Binding-site contacts:
Ligand atom C7 contacts residue GLU92 of chain 1.A at 4.2 Å.
Ligand atom C5 contacts residue ASN93 of chain 1.A at 3.5 Å.
Ligand atom C1 contacts residue ASN93 of chain 1.A at 1.4 Å.
Ligand atom C8 contacts residue GLU92 of chain 1.A at 3.8 Å.
Ligand atom O5 contacts residue ASN93 of chain 1.A at 2.2 Å (h-bond).
Ligand atom O7 contacts residue GLU92 of chain 1.A at 4.5 Å.
Ligand atom N2 contacts residue ASN93 of chain 1.A at 3.1 Å (h-bond).
Ligand atom C2 contacts residue ASN93 of chain 1.A at 2.5 Å.
Ligand atom C3 contacts residue ASN93 of chain 1.A at 3.8 Å.
Ligand atom O7 contacts residue ASN93 of chain 1.A at 3.7 Å.
Ligand atom C4 contacts residue ASN93 of chain 1.A at 4.2 Å.
Ligand atom C7 contacts residue ASN93 of chain 1.A at 3.6 Å.

Sequence of chain 1.A:
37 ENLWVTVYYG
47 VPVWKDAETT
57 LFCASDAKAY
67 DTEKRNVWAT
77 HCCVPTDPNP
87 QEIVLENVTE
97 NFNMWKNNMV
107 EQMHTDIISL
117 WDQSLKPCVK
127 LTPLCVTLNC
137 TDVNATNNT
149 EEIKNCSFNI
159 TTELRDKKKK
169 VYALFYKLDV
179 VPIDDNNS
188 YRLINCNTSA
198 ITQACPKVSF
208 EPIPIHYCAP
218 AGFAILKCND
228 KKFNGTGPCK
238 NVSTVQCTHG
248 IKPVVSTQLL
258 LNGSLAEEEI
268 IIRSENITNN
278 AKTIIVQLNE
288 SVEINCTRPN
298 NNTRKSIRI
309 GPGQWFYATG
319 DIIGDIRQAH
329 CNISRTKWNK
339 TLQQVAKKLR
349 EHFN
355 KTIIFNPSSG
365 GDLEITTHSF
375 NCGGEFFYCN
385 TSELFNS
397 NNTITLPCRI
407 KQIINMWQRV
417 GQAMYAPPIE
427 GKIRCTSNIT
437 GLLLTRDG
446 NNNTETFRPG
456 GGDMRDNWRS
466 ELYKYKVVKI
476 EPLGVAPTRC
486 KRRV

This small molecule binds to this protein.
Small molecule (SMILES): CC(=O)N[C@H]1[C@H](O[C@H]2[C@H](O)[C@@H](NC(C)=O)CO[C@@H]2CO)O[C@H](CO)[C@@H](O[C@@H]2O[C@H](CO[C@H]3O[C@H](CO)[C@@H](O)[C@H](O[C@H]4O[C@H](CO)[C@@H](O)[C@H](O)[C@@H]4O)[C@@H]3O)[C@@H](O)[C@H](O[C@H]3O[C@H](CO)[C@@H](O)[C@H](O)[C@@H]3O)[C@@H]2O)[C@@H]1O